Sequence of chain 1.A:
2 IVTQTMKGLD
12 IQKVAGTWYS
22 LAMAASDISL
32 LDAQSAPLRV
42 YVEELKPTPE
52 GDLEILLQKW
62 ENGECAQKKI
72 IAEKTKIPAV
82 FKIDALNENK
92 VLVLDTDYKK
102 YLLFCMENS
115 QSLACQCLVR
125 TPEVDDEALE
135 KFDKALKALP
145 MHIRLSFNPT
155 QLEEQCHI

Binding-site contacts:
Ligand atom C8 contacts residue ILE84 of chain 1.A at 3.7 Å (hydrophobic).
Ligand atom C4 contacts residue LEU46 of chain 1.A at 4.2 Å (hydrophobic).
Ligand atom C8 contacts residue ILE56 of chain 1.A at 4.0 Å (hydrophobic).
Ligand atom C4 contacts residue PHE105 of chain 1.A at 3.4 Å (hydrophobic).
Ligand atom C9 contacts residue LEU58 of chain 1.A at 3.9 Å (hydrophobic).
Ligand atom O3S contacts residue LYS69 of chain 1.A at 3.5 Å.
Ligand atom C5 contacts residue LEU46 of chain 1.A at 4.1 Å (hydrophobic).
Ligand atom C2 contacts residue LEU46 of chain 1.A at 3.9 Å (hydrophobic).
Ligand atom C2 contacts residue LEU103 of chain 1.A at 3.9 Å (hydrophobic).
Ligand atom C6 contacts residue PHE105 of chain 1.A at 3.6 Å (hydrophobic).
Ligand atom C8 contacts residue MET107 of chain 1.A at 3.9 Å (hydrophobic).
Ligand atom C5 contacts residue ILE56 of chain 1.A at 4.1 Å (hydrophobic).
Ligand atom C12 contacts residue ILE71 of chain 1.A at 3.8 Å (hydrophobic).
Ligand atom O3S contacts residue ILE71 of chain 1.A at 4.0 Å.
Ligand atom C2 contacts residue LEU54 of chain 1.A at 3.9 Å (hydrophobic).
Ligand atom C9 contacts residue ILE84 of chain 1.A at 4.2 Å (hydrophobic).
Ligand atom C11 contacts residue ILE71 of chain 1.A at 3.3 Å (hydrophobic).
Ligand atom O2S contacts residue ILE71 of chain 1.A at 3.7 Å.
Ligand atom C6 contacts residue VAL92 of chain 1.A at 4.0 Å (hydrophobic).
Ligand atom C6 contacts residue ILE56 of chain 1.A at 3.7 Å (hydrophobic).
Ligand atom C5 contacts residue VAL43 of chain 1.A at 4.2 Å (hydrophobic).
Ligand atom C2 contacts residue VAL94 of chain 1.A at 4.1 Å (hydrophobic).
Ligand atom C3 contacts residue VAL92 of chain 1.A at 3.8 Å (hydrophobic).
Ligand atom C9 contacts residue ILE71 of chain 1.A at 4.1 Å (hydrophobic).
Ligand atom C8 contacts residue VAL92 of chain 1.A at 4.0 Å (hydrophobic).
Ligand atom C9 contacts residue MET107 of chain 1.A at 3.7 Å (hydrophobic).
Ligand atom C10 contacts residue MET107 of chain 1.A at 3.7 Å (hydrophobic).
Ligand atom C10 contacts residue ILE84 of chain 1.A at 3.5 Å (hydrophobic).
Ligand atom O2S contacts residue VAL41 of chain 1.A at 4.1 Å.
Ligand atom C1 contacts residue VAL41 of chain 1.A at 4.1 Å (hydrophobic).
Ligand atom C7 contacts residue ILE56 of chain 1.A at 4.0 Å (hydrophobic).
Ligand atom C5 contacts residue PHE105 of chain 1.A at 3.8 Å (hydrophobic).
Ligand atom S contacts residue ILE71 of chain 1.A at 4.2 Å.
Ligand atom C4 contacts residue LEU122 of chain 1.A at 4.2 Å (hydrophobic).
Ligand atom C10 contacts residue ILE71 of chain 1.A at 3.6 Å (hydrophobic).
Ligand atom O1S contacts residue LYS60 of chain 1.A at 3.4 Å.
Ligand atom C7 contacts residue PHE105 of chain 1.A at 3.7 Å (hydrophobic).
Ligand atom C11 contacts residue LEU58 of chain 1.A at 4.0 Å (hydrophobic).
Ligand atom C3 contacts residue LEU54 of chain 1.A at 3.7 Å (hydrophobic).
Ligand atom C1 contacts residue PRO38 of chain 1.A at 4.1 Å (hydrophobic).

The protein below binds the small molecule below.
Small molecule (SMILES): CCCCCCCCCCCCOS(=O)(=O)O